Sequence of chain 1.H:
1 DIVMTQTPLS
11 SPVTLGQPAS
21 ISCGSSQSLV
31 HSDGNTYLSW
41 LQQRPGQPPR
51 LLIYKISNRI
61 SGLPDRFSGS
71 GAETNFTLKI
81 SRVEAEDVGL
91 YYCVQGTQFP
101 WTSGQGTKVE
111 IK

Sequence of chain 1.E:
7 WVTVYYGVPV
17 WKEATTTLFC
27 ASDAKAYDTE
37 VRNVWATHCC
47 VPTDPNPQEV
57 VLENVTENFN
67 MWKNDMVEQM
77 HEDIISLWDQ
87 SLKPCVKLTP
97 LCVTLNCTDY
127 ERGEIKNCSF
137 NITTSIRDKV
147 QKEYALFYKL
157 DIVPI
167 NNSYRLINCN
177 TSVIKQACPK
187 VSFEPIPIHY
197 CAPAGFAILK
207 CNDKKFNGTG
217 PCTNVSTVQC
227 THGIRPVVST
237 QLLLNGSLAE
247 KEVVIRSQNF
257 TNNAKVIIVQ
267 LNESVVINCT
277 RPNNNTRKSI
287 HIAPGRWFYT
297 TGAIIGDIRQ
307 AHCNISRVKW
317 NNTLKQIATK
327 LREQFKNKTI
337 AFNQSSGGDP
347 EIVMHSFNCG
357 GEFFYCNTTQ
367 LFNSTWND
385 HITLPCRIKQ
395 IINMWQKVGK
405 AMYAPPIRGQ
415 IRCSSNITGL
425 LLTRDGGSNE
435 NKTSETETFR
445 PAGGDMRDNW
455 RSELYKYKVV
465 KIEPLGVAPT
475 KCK

Sequence of chain 1.G:
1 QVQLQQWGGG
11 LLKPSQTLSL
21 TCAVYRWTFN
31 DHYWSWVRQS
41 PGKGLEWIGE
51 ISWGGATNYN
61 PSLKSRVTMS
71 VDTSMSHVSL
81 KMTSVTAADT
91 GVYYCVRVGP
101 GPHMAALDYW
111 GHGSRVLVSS

A small-molecule ligand and the protein it binds are described below.
Small molecule (SMILES): CC(=O)N[C@H]1[C@H](O[C@H]2[C@H](O)[C@@H](NC(C)=O)CO[C@@H]2CO)O[C@H](CO)[C@@H](O[C@@H]2O[C@H](CO[C@H]3O[C@H](CO[C@H]4O[C@H](CO)[C@@H](O)[C@H](O)[C@@H]4O)[C@@H](O)[C@H](O[C@H]4O[C@H](CO)[C@@H](O)[C@H](O)[C@@H]4O)[C@@H]3O)[C@@H](O)[C@H](O[C@H]3O[C@H](CO)[C@@H](O)[C@H](O)[C@@H]3O)[C@@H]2O)[C@@H]1O

Binding-site contacts:
Ligand atom O5 contacts residue GLY101 of chain 1.G at 4.0 Å.
Ligand atom C7 contacts residue ASN274 of chain 1.E at 3.1 Å.
Ligand atom C5 contacts residue ASN274 of chain 1.E at 3.8 Å.
Ligand atom O7 contacts residue ASN30 of chain 1.G at 4.1 Å.
Ligand atom O6 contacts residue TYR33 of chain 1.G at 3.2 Å (h-bond).
Ligand atom C5 contacts residue PHE99 of chain 1.H at 4.0 Å (hydrophobic).
Ligand atom N2 contacts residue ASN274 of chain 1.E at 2.9 Å (h-bond).
Ligand atom C2 contacts residue ASN274 of chain 1.E at 2.5 Å.
Ligand atom O4 contacts residue TRP101 of chain 1.H at 3.5 Å.
Ligand atom O2 contacts residue HIS31 of chain 1.H at 3.9 Å.
Ligand atom O5 contacts residue ARG416 of chain 1.E at 4.2 Å.
Ligand atom C8 contacts residue ILE311 of chain 1.E at 3.5 Å (hydrophobic).
Ligand atom O4 contacts residue PHE99 of chain 1.H at 3.1 Å.
Ligand atom O2 contacts residue GLY101 of chain 1.G at 3.5 Å.
Ligand atom C4 contacts residue PHE99 of chain 1.H at 3.8 Å (hydrophobic).
Ligand atom C3 contacts residue PHE99 of chain 1.H at 3.8 Å (hydrophobic).
Ligand atom C3 contacts residue ASN274 of chain 1.E at 3.9 Å.
Ligand atom O6 contacts residue ASN274 of chain 1.E at 4.2 Å.
Ligand atom O6 contacts residue ASN30 of chain 1.G at 2.9 Å (h-bond).
Ligand atom C6 contacts residue ASN30 of chain 1.G at 3.4 Å.
Ligand atom C6 contacts residue TYR33 of chain 1.G at 4.0 Å (hydrophobic).
Ligand atom O7 contacts residue HIS385 of chain 1.E at 3.6 Å.
Ligand atom O5 contacts residue ASN274 of chain 1.E at 2.4 Å (h-bond).
Ligand atom C8 contacts residue ASN30 of chain 1.G at 3.5 Å.
Ligand atom C5 contacts residue TYR33 of chain 1.G at 4.2 Å (hydrophobic).
Ligand atom O2 contacts residue PRO102 of chain 1.G at 3.6 Å.
Ligand atom C7 contacts residue HIS385 of chain 1.E at 3.9 Å.
Ligand atom C2 contacts residue HIS31 of chain 1.H at 4.0 Å.
Ligand atom C7 contacts residue ASN310 of chain 1.E at 4.1 Å.
Ligand atom C1 contacts residue ASN274 of chain 1.E at 1.5 Å.
Ligand atom C8 contacts residue SER312 of chain 1.E at 3.3 Å.
Ligand atom C6 contacts residue PRO102 of chain 1.G at 4.0 Å (hydrophobic).
Ligand atom C8 contacts residue TYR33 of chain 1.G at 3.3 Å (hydrophobic).
Ligand atom O3 contacts residue HIS31 of chain 1.H at 3.0 Å (h-bond).
Ligand atom O7 contacts residue ASN310 of chain 1.E at 3.8 Å.
Ligand atom C8 contacts residue ASN310 of chain 1.E at 3.6 Å.
Ligand atom O3 contacts residue PHE99 of chain 1.H at 4.0 Å.
Ligand atom C8 contacts residue HIS385 of chain 1.E at 3.6 Å.
Ligand atom C3 contacts residue HIS31 of chain 1.H at 4.0 Å.
Ligand atom O7 contacts residue ASN274 of chain 1.E at 3.0 Å (h-bond).